Binding-site contacts:
Ligand atom C3 contacts residue ASN324 of chain 1.G at 3.8 Å.
Ligand atom C1 contacts residue ASN324 of chain 1.G at 1.4 Å.
Ligand atom C7 contacts residue ASN324 of chain 1.G at 3.2 Å.
Ligand atom C8 contacts residue ASN324 of chain 1.G at 4.4 Å.
Ligand atom C6 contacts residue ASN324 of chain 1.G at 4.5 Å.
Ligand atom C2 contacts residue ASN324 of chain 1.G at 2.4 Å.
Ligand atom C4 contacts residue ASN324 of chain 1.G at 4.2 Å.
Ligand atom N2 contacts residue ASN324 of chain 1.G at 2.8 Å (h-bond).
Ligand atom C5 contacts residue ASN324 of chain 1.G at 3.7 Å.
Ligand atom O7 contacts residue ASN324 of chain 1.G at 3.3 Å (h-bond).
Ligand atom O5 contacts residue ASN324 of chain 1.G at 2.4 Å (h-bond).

A protein and the small-molecule ligand that binds it are described below.
Small molecule (SMILES): CC(=O)N[C@@H]1[C@@H](O)[C@H](O)[C@@H](CO)O[C@H]1O

Sequence of chain 1.G:
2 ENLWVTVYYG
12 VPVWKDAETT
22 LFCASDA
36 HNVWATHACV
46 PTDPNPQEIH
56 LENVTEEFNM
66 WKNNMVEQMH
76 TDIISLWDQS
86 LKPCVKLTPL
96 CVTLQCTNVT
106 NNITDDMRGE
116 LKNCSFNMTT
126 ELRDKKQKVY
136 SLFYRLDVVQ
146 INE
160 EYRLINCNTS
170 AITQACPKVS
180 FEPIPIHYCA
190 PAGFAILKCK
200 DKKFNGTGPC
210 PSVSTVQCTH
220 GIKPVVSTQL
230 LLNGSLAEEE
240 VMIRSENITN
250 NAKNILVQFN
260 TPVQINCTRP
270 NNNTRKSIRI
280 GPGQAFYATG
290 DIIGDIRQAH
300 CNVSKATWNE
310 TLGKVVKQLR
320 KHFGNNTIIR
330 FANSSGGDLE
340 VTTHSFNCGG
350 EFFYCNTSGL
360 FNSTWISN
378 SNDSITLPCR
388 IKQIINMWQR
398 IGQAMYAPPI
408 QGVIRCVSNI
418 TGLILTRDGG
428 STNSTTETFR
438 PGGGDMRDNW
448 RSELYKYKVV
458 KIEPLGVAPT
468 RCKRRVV